Binding-site contacts:
Ligand atom C04 contacts residue ASP118 of chain 1.A at 3.5 Å.
Ligand atom C04 contacts residue GLY22 of chain 1.A at 3.8 Å.
Ligand atom C02 contacts residue THR119 of chain 1.A at 4.2 Å.
Ligand atom C03 contacts residue GLY22 of chain 1.A at 4.1 Å.
Ligand atom C06 contacts residue ALA30 of chain 1.A at 3.9 Å (hydrophobic).
Ligand atom C04 contacts residue CYS21 of chain 1.A at 3.9 Å (hydrophobic).
Ligand atom C03 contacts residue ALA29 of chain 1.A at 4.1 Å (hydrophobic).
Ligand atom O05 contacts residue CYS21 of chain 1.A at 4.1 Å.
Ligand atom O08 contacts residue THR119 of chain 1.A at 4.2 Å.
Ligand atom O08 contacts residue SER31 of chain 1.A at 3.4 Å.
Ligand atom O05 contacts residue GLY22 of chain 1.A at 3.6 Å (h-bond).
Ligand atom C07 contacts residue THR119 of chain 1.A at 4.3 Å.
Ligand atom C03 contacts residue ALA30 of chain 1.A at 4.5 Å (hydrophobic).
Ligand atom C07 contacts residue SER31 of chain 1.A at 4.5 Å.
Ligand atom C04 contacts residue THR119 of chain 1.A at 4.4 Å.
Ligand atom C06 contacts residue THR119 of chain 1.A at 3.8 Å.
Ligand atom O05 contacts residue ASP118 of chain 1.A at 2.7 Å (salt-bridge).
Ligand atom C06 contacts residue SER31 of chain 1.A at 4.3 Å.

A small-molecule ligand and the protein it binds are described below.
Small molecule (SMILES): CC(CCO)CCO

Sequence of chain 1.A:
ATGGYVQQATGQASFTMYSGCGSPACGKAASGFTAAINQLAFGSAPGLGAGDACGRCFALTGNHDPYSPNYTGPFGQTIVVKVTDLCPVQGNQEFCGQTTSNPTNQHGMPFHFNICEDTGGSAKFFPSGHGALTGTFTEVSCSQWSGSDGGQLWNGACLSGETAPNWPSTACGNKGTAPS